Binding-site contacts:
Ligand atom C12 contacts residue PHE819 of chain 1.A at 3.6 Å (hydrophobic).
Ligand atom C10 contacts residue VAL740 of chain 1.A at 3.5 Å (hydrophobic).
Ligand atom S16 contacts residue ILE821 of chain 1.A at 3.9 Å.
Ligand atom C10 contacts residue MET811 of chain 1.A at 3.9 Å (hydrophobic).
Ligand atom C18 contacts residue ILE821 of chain 1.A at 3.6 Å (hydrophobic).
Ligand atom C13 contacts residue GLU738 of chain 1.A at 3.7 Å.
Ligand atom O11 contacts residue GLU738 of chain 1.A at 3.4 Å (salt-bridge).
Ligand atom C7 contacts residue MET811 of chain 1.A at 3.8 Å (hydrophobic).
Ligand atom CL29 contacts residue ILE689 of chain 1.A at 3.8 Å.
Ligand atom O4 contacts residue ALA743 of chain 1.A at 3.6 Å.
Ligand atom C3 contacts residue TRP670 of chain 1.A at 3.5 Å (hydrophobic).
Ligand atom C5 contacts residue TRP670 of chain 1.A at 3.9 Å (hydrophobic).
Ligand atom O31 contacts residue ALA663 of chain 1.A at 3.6 Å (h-bond).
Ligand atom C3 contacts residue ALA743 of chain 1.A at 3.6 Å (hydrophobic).
Ligand atom C13 contacts residue TYR725 of chain 1.A at 3.7 Å (hydrophobic).
Ligand atom O11 contacts residue ILE739 of chain 1.A at 3.7 Å.
Ligand atom C19 contacts residue ASP822 of chain 1.A at 3.9 Å.
Ligand atom C13 contacts residue ILE821 of chain 1.A at 3.8 Å (hydrophobic).
Ligand atom C1 contacts residue ALA743 of chain 1.A at 3.7 Å (hydrophobic).
Ligand atom C9 contacts residue VAL740 of chain 1.A at 3.8 Å (hydrophobic).
Ligand atom C14 contacts residue ILE821 of chain 1.A at 3.7 Å (hydrophobic).
Ligand atom C22 contacts residue ASP822 of chain 1.A at 3.1 Å.
Ligand atom C10 contacts residue ILE739 of chain 1.A at 3.8 Å (hydrophobic).
Ligand atom N2 contacts residue TRP670 of chain 1.A at 3.7 Å.
Ligand atom C5 contacts residue MET811 of chain 1.A at 3.7 Å (hydrophobic).
Ligand atom N2 contacts residue ILE739 of chain 1.A at 3.8 Å.
Ligand atom C12 contacts residue GLU738 of chain 1.A at 3.9 Å.
Ligand atom O20 contacts residue ASP822 of chain 1.A at 3.2 Å (salt-bridge).
Ligand atom N2 contacts residue VAL740 of chain 1.A at 3.1 Å (h-bond).
Ligand atom C17 contacts residue ILE821 of chain 1.A at 3.6 Å (hydrophobic).
Ligand atom O31 contacts residue SER664 of chain 1.A at 2.9 Å (h-bond).
Ligand atom C12 contacts residue VAL740 of chain 1.A at 3.5 Å (hydrophobic).
Ligand atom O4 contacts residue TRP670 of chain 1.A at 3.5 Å.
Ligand atom C30 contacts residue SER664 of chain 1.A at 3.9 Å.
Ligand atom C1 contacts residue VAL740 of chain 1.A at 3.6 Å (hydrophobic).
Ligand atom N2 contacts residue ALA743 of chain 1.A at 3.5 Å (h-bond).
Ligand atom C8 contacts residue MET811 of chain 1.A at 3.6 Å (hydrophobic).
Ligand atom O31 contacts residue MET662 of chain 1.A at 3.6 Å.
Ligand atom C6 contacts residue MET811 of chain 1.A at 3.7 Å (hydrophobic).
Ligand atom O11 contacts residue VAL740 of chain 1.A at 3.0 Å (h-bond).

The small molecule below binds the protein below.
Small molecule (SMILES): CNC(=O)c1ccc2c(c1)OCCc1cc(C(=O)N(C)c3ccc(C(=O)N4CCN(C)CC4)cc3Cl)sc1-2

Sequence of chain 1.A:
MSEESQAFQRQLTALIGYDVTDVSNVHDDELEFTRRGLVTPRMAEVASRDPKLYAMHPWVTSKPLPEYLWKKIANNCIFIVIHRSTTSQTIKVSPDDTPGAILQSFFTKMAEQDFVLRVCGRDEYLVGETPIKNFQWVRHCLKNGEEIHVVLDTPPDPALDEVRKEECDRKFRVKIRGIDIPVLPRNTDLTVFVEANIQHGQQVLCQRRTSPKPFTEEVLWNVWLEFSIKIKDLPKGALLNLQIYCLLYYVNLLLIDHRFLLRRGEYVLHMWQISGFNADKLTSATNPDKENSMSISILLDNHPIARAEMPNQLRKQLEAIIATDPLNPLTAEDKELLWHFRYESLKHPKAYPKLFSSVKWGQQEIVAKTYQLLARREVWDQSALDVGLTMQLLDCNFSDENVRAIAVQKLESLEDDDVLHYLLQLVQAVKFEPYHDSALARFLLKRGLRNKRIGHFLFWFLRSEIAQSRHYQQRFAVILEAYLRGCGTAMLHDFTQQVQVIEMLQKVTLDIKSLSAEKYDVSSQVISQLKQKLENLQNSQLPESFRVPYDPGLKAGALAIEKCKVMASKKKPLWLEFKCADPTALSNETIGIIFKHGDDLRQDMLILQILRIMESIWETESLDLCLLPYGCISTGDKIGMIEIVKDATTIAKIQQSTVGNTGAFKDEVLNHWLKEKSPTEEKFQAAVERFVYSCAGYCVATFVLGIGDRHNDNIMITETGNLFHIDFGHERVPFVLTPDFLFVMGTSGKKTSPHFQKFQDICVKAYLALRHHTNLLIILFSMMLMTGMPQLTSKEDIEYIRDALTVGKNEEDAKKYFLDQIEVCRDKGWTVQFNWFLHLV